This protein binds this small molecule.
Small molecule (SMILES): CC(=O)N[C@@H]1[C@@H](O)[C@H](O)[C@@H](CO)O[C@H]1O

Sequence of chain 1.F:
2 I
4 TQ

Binding-site contacts:
Ligand atom C2 contacts residue ASN288 of chain 1.A at 2.1 Å.
Ligand atom C8 contacts residue GLN5 of chain 1.F at 3.8 Å.
Ligand atom C2 contacts residue SER264 of chain 1.A at 3.7 Å.
Ligand atom C1 contacts residue ASN288 of chain 1.A at 1.4 Å.
Ligand atom C7 contacts residue ARG287 of chain 1.A at 3.6 Å.
Ligand atom C6 contacts residue SER264 of chain 1.A at 4.4 Å.
Ligand atom O7 contacts residue ARG287 of chain 1.A at 3.4 Å (salt-bridge).
Ligand atom N2 contacts residue SER264 of chain 1.A at 4.3 Å.
Ligand atom O3 contacts residue ASN288 of chain 1.A at 4.4 Å.
Ligand atom C8 contacts residue ASN288 of chain 1.A at 4.4 Å.
Ligand atom C7 contacts residue ASN288 of chain 1.A at 3.1 Å.
Ligand atom O5 contacts residue ASN288 of chain 1.A at 2.4 Å (h-bond).
Ligand atom O5 contacts residue SER264 of chain 1.A at 3.6 Å.
Ligand atom O7 contacts residue ASN288 of chain 1.A at 3.1 Å (h-bond).
Ligand atom C4 contacts residue ASN288 of chain 1.A at 4.0 Å.
Ligand atom C8 contacts residue ARG287 of chain 1.A at 3.8 Å.
Ligand atom O6 contacts residue SER264 of chain 1.A at 3.0 Å (h-bond).
Ligand atom C5 contacts residue ASN288 of chain 1.A at 3.6 Å.
Ligand atom O6 contacts residue ASN241 of chain 1.A at 4.2 Å.
Ligand atom N2 contacts residue ASN288 of chain 1.A at 2.6 Å (h-bond).
Ligand atom O7 contacts residue SER264 of chain 1.A at 3.3 Å (h-bond).
Ligand atom O6 contacts residue ASN265 of chain 1.A at 4.0 Å.
Ligand atom C3 contacts residue ASN288 of chain 1.A at 3.5 Å.
Ligand atom C1 contacts residue SER264 of chain 1.A at 3.8 Å.
Ligand atom N2 contacts residue ARG287 of chain 1.A at 4.4 Å.
Ligand atom C7 contacts residue SER264 of chain 1.A at 4.2 Å.

Sequence of chain 1.A:
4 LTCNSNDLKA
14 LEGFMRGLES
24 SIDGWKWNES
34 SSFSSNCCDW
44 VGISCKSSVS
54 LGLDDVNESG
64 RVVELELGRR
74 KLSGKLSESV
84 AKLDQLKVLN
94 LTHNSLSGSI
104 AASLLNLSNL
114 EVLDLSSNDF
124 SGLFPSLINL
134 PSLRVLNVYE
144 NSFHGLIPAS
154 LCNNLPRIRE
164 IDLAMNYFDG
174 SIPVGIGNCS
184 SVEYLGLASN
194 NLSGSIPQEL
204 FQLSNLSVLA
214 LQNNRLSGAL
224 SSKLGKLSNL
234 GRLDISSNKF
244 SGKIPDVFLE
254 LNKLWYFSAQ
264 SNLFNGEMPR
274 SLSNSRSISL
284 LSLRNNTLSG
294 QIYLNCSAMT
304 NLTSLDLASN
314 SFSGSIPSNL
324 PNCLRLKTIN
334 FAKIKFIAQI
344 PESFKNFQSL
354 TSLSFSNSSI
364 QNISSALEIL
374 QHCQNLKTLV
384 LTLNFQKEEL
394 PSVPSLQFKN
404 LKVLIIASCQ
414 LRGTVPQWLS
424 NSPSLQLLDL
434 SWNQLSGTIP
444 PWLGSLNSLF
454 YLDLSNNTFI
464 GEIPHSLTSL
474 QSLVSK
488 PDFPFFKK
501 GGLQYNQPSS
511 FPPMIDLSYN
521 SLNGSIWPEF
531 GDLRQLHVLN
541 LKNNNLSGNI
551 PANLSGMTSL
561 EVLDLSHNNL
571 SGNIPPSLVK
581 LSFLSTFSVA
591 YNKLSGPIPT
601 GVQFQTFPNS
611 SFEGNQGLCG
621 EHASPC